Binding-site contacts:
Ligand atom N3B contacts residue GLY17 of chain 1.C at 3.1 Å (h-bond).
Ligand atom O6 contacts residue ASP123 of chain 1.C at 3.6 Å (salt-bridge).
Ligand atom O1A contacts residue GLY19 of chain 1.C at 3.4 Å.
Ligand atom O2B contacts residue LYS20 of chain 1.C at 2.9 Å (salt-bridge).
Ligand atom O1G contacts residue MG1 of chain 1.P at 2.0 Å.
Ligand atom PG contacts residue MG1 of chain 1.P at 3.3 Å.
Ligand atom O1A contacts residue SER21 of chain 1.C at 3.3 Å (h-bond).
Ligand atom C2 contacts residue ASP123 of chain 1.C at 3.7 Å.
Ligand atom C3' contacts residue GLU35 of chain 1.C at 3.5 Å.
Ligand atom O2B contacts residue GLY19 of chain 1.C at 3.1 Å (h-bond).
Ligand atom O3A contacts residue GLY19 of chain 1.C at 3.2 Å (h-bond).
Ligand atom O2G contacts residue GLY64 of chain 1.C at 2.9 Å (h-bond).
Ligand atom C6 contacts residue ASP123 of chain 1.C at 3.6 Å.
Ligand atom C8 contacts residue GLY19 of chain 1.C at 3.6 Å.
Ligand atom O2B contacts residue VAL18 of chain 1.C at 3.3 Å (h-bond).
Ligand atom C5' contacts residue GLY17 of chain 1.C at 3.7 Å.
Ligand atom O2B contacts residue GLY17 of chain 1.C at 3.7 Å.
Ligand atom O2' contacts residue ASP34 of chain 1.C at 3.2 Å (salt-bridge).
Ligand atom C2' contacts residue VAL33 of chain 1.C at 3.5 Å (hydrophobic).
Ligand atom C8 contacts residue ALA22 of chain 1.C at 3.6 Å (hydrophobic).
Ligand atom O6 contacts residue SER149 of chain 1.C at 3.4 Å.
Ligand atom O2' contacts residue PHE32 of chain 1.C at 3.5 Å.
Ligand atom N3B contacts residue MG1 of chain 1.P at 3.6 Å.
Ligand atom N1 contacts residue ASP123 of chain 1.C at 2.8 Å (salt-bridge).
Ligand atom O6 contacts residue LYS121 of chain 1.C at 3.4 Å (salt-bridge).
Ligand atom N2 contacts residue LEU124 of chain 1.C at 3.5 Å.
Ligand atom O6 contacts residue ALA150 of chain 1.C at 2.8 Å (h-bond).
Ligand atom O1B contacts residue MG1 of chain 1.P at 1.9 Å.
Ligand atom O1B contacts residue SER21 of chain 1.C at 3.1 Å (h-bond).
Ligand atom O1B contacts residue LYS20 of chain 1.C at 3.6 Å (salt-bridge).
Ligand atom O4' contacts residue LYS121 of chain 1.C at 3.3 Å (salt-bridge).
Ligand atom N2 contacts residue ASP123 of chain 1.C at 3.0 Å (salt-bridge).
Ligand atom O6 contacts residue ASN120 of chain 1.C at 3.2 Å (h-bond).
Ligand atom PB contacts residue LYS20 of chain 1.C at 3.6 Å.
Ligand atom O2' contacts residue VAL33 of chain 1.C at 2.7 Å (h-bond).
Ligand atom O2G contacts residue LYS20 of chain 1.C at 2.7 Å (salt-bridge).
Ligand atom N7 contacts residue ASN120 of chain 1.C at 3.1 Å (h-bond).
Ligand atom PB contacts residue MG1 of chain 1.P at 3.1 Å.
Ligand atom O1A contacts residue ALA22 of chain 1.C at 2.8 Å (h-bond).
Ligand atom O3' contacts residue ASP34 of chain 1.C at 2.9 Å (salt-bridge).

A small-molecule ligand and the protein it binds are described below.
Small molecule (SMILES): Nc1nc2c(ncn2[C@@H]2O[C@H](CO[P](=O)(O)O[P](=O)(O)NP(=O)(O)O)[C@@H](O)[C@H]2O)c(=O)[nH]1

Sequence of chain 1.C:
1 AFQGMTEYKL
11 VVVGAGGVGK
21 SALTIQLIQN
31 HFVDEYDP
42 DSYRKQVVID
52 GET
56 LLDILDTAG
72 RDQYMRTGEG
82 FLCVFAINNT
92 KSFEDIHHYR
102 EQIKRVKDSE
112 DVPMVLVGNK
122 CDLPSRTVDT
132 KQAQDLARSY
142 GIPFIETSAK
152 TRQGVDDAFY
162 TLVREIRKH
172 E